Sequence of chain 1.C:
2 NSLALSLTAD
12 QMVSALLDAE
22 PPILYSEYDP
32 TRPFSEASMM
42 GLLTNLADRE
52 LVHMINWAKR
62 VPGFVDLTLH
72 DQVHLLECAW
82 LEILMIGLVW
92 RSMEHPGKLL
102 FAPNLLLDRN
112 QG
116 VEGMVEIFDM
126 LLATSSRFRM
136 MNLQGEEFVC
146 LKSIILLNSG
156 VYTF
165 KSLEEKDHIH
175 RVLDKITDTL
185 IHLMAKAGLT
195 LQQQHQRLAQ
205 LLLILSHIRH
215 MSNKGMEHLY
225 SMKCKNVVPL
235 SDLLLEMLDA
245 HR

This protein binds this small molecule.
Small molecule (SMILES): Oc1ccc(-c2c3cccc(C(F)(F)F)c3nn2Cc2ccccc2)c(O)c1

Binding-site contacts:
Ligand atom C03 contacts residue LEU89 of chain 1.C at 3.7 Å (hydrophobic).
Ligand atom F14 contacts residue LEU223 of chain 1.C at 3.9 Å.
Ligand atom C19 contacts residue LEU82 of chain 1.C at 3.6 Å (hydrophobic).
Ligand atom C22 contacts residue LEU234 of chain 1.C at 3.6 Å (hydrophobic).
Ligand atom C24 contacts residue MET41 of chain 1.C at 3.9 Å (hydrophobic).
Ligand atom C21 contacts residue LEU223 of chain 1.C at 3.7 Å (hydrophobic).
Ligand atom C20 contacts residue ALA48 of chain 1.C at 3.9 Å (hydrophobic).
Ligand atom F15 contacts residue HIS222 of chain 1.C at 3.7 Å.
Ligand atom C12 contacts residue MET119 of chain 1.C at 3.9 Å (hydrophobic).
Ligand atom N18 contacts residue LEU82 of chain 1.C at 3.6 Å.
Ligand atom C03 contacts residue LEU85 of chain 1.C at 3.2 Å (hydrophobic).
Ligand atom C23 contacts residue LEU234 of chain 1.C at 3.5 Å (hydrophobic).
Ligand atom F13 contacts residue LEU223 of chain 1.C at 3.8 Å.
Ligand atom O27 contacts residue LEU44 of chain 1.C at 2.9 Å (h-bond).
Ligand atom C02 contacts residue GLU51 of chain 1.C at 3.1 Å.
Ligand atom C02 contacts residue ARG92 of chain 1.C at 3.8 Å.
Ligand atom C09 contacts residue LEU126 of chain 1.C at 3.4 Å (hydrophobic).
Ligand atom F15 contacts residue MET119 of chain 1.C at 3.6 Å.
Ligand atom C22 contacts residue LEU238 of chain 1.C at 3.7 Å (hydrophobic).
Ligand atom O27 contacts residue ALA48 of chain 1.C at 3.5 Å.
Ligand atom F13 contacts residue GLY219 of chain 1.C at 3.0 Å.
Ligand atom C22 contacts residue LEU223 of chain 1.C at 3.6 Å (hydrophobic).
Ligand atom C21 contacts residue LEU238 of chain 1.C at 3.9 Å (hydrophobic).
Ligand atom C23 contacts residue LEU223 of chain 1.C at 3.6 Å (hydrophobic).
Ligand atom C04 contacts residue LEU85 of chain 1.C at 3.9 Å (hydrophobic).
Ligand atom C10 contacts residue MET119 of chain 1.C at 3.4 Å (hydrophobic).
Ligand atom F14 contacts residue MET119 of chain 1.C at 3.3 Å.
Ligand atom C19 contacts residue ALA48 of chain 1.C at 3.9 Å (hydrophobic).
Ligand atom F14 contacts residue HIS222 of chain 1.C at 3.3 Å.
Ligand atom C23 contacts residue MET226 of chain 1.C at 3.6 Å (hydrophobic).
Ligand atom C09 contacts residue PHE123 of chain 1.C at 3.9 Å (hydrophobic).
Ligand atom F15 contacts residue ILE122 of chain 1.C at 2.8 Å.
Ligand atom C10 contacts residue ILE122 of chain 1.C at 3.5 Å (hydrophobic).
Ligand atom C24 contacts residue LEU223 of chain 1.C at 3.8 Å (hydrophobic).
Ligand atom O01 contacts residue GLU51 of chain 1.C at 2.5 Å (salt-bridge).
Ligand atom O01 contacts residue ARG92 of chain 1.C at 2.7 Å (salt-bridge).
Ligand atom C28 contacts residue GLU51 of chain 1.C at 3.2 Å.
Ligand atom C24 contacts residue THR45 of chain 1.C at 3.1 Å.
Ligand atom C08 contacts residue PHE102 of chain 1.C at 3.6 Å (hydrophobic).
Ligand atom C23 contacts residue THR45 of chain 1.C at 3.0 Å.